Sequence of chain 1.A:
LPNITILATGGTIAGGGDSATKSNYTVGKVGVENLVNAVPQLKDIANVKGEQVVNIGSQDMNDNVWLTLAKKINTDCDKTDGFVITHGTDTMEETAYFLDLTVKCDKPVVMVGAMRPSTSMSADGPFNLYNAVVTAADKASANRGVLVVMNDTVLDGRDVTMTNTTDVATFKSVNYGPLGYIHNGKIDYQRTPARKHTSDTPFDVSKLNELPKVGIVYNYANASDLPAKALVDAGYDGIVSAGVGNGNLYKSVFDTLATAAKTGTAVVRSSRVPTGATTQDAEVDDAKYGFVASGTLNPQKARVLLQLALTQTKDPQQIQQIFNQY

Binding-site contacts:
Ligand atom CG contacts residue THR96 of chain 1.A at 2.8 Å.
Ligand atom N contacts residue ASN255 of chain 1.B at 3.9 Å.
Ligand atom O contacts residue GLY95 of chain 1.A at 3.2 Å.
Ligand atom O contacts residue THR96 of chain 1.A at 3.0 Å (h-bond).
Ligand atom C contacts residue GLN66 of chain 1.A at 3.6 Å.
Ligand atom OXT contacts residue VAL34 of chain 1.A at 3.8 Å.
Ligand atom OD2 contacts residue GLY95 of chain 1.A at 3.3 Å.
Ligand atom CB contacts residue TYR32 of chain 1.A at 3.6 Å (hydrophobic).
Ligand atom CG contacts residue THR19 of chain 1.A at 2.5 Å.
Ligand atom CA contacts residue GLU290 of chain 1.B at 3.5 Å.
Ligand atom CB contacts residue THR19 of chain 1.A at 3.0 Å.
Ligand atom OD2 contacts residue THR19 of chain 1.A at 2.9 Å (h-bond).
Ligand atom OXT contacts residue GLY95 of chain 1.A at 3.2 Å.
Ligand atom OD1 contacts residue MET122 of chain 1.A at 3.9 Å.
Ligand atom CB contacts residue THR96 of chain 1.A at 3.3 Å.
Ligand atom CB contacts residue GLU290 of chain 1.B at 3.8 Å.
Ligand atom O contacts residue SER65 of chain 1.A at 2.6 Å (h-bond).
Ligand atom C contacts residue GLY95 of chain 1.A at 3.4 Å.
Ligand atom OD2 contacts residue THR96 of chain 1.A at 2.9 Å (h-bond).
Ligand atom CG contacts residue ALA121 of chain 1.A at 3.6 Å (hydrophobic).
Ligand atom C contacts residue THR96 of chain 1.A at 3.7 Å.
Ligand atom OXT contacts residue GLY18 of chain 1.A at 3.4 Å.
Ligand atom OXT contacts residue GLN66 of chain 1.A at 3.5 Å (h-bond).
Ligand atom OD2 contacts residue ALA121 of chain 1.A at 3.6 Å.
Ligand atom OD1 contacts residue THR96 of chain 1.A at 2.9 Å (h-bond).
Ligand atom CA contacts residue GLN66 of chain 1.A at 3.8 Å.
Ligand atom OXT contacts residue SER65 of chain 1.A at 2.7 Å (h-bond).
Ligand atom C contacts residue ASP97 of chain 1.A at 3.5 Å.
Ligand atom CB contacts residue ASP97 of chain 1.A at 3.3 Å.
Ligand atom N contacts residue GLU290 of chain 1.B at 2.8 Å (salt-bridge).
Ligand atom CA contacts residue ASP97 of chain 1.A at 3.4 Å.
Ligand atom OD1 contacts residue ALA121 of chain 1.A at 2.8 Å (h-bond).
Ligand atom C contacts residue SER65 of chain 1.A at 3.5 Å.
Ligand atom O contacts residue ASP97 of chain 1.A at 3.0 Å (salt-bridge).
Ligand atom CA contacts residue THR19 of chain 1.A at 3.2 Å.
Ligand atom N contacts residue ASP97 of chain 1.A at 2.5 Å (salt-bridge).
Ligand atom OXT contacts residue GLY64 of chain 1.A at 3.4 Å.
Ligand atom OD1 contacts residue THR19 of chain 1.A at 2.8 Å (h-bond).
Ligand atom OD1 contacts residue TYR32 of chain 1.A at 3.8 Å.
Ligand atom N contacts residue GLN66 of chain 1.A at 2.9 Å (h-bond).

Sequence of chain 1.B:
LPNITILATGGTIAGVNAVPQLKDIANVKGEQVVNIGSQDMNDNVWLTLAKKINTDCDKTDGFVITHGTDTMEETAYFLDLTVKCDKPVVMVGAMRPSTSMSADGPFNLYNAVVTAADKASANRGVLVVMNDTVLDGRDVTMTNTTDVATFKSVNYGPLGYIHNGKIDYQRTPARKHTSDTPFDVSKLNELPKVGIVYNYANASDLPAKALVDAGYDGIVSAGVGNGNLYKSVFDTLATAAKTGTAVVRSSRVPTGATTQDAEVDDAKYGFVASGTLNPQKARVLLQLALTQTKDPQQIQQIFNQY

The protein below binds the small molecule below.
Small molecule (SMILES): N[C@@H](CC(=O)O)C(=O)O